Sequence of chain 1.C:
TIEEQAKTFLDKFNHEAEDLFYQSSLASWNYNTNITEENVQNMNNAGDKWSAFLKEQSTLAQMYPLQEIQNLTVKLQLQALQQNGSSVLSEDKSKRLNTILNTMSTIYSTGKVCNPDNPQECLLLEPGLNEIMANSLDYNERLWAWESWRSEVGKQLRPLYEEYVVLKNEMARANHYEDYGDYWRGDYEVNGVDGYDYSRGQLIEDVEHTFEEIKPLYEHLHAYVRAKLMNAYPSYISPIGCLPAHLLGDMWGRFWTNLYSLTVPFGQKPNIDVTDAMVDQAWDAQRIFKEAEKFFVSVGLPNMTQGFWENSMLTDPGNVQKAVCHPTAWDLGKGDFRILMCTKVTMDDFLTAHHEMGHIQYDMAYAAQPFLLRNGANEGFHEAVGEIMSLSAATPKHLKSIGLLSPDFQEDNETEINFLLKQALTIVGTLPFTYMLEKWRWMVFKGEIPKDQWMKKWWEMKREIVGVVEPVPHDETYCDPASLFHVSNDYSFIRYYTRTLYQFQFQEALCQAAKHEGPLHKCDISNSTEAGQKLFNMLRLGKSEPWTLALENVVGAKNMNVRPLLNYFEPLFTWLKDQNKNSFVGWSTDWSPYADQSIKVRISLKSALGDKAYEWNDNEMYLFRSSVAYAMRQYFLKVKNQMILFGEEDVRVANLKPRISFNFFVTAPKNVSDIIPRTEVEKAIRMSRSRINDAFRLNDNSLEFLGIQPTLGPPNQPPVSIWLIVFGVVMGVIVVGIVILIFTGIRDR

This small molecule binds to this protein.
Small molecule (SMILES): CC(=O)N[C@H]1[C@H](O[C@H]2[C@H](O)[C@@H](NC(C)=O)CO[C@@H]2CO)O[C@H](CO)[C@@H](O)[C@@H]1O

Binding-site contacts:
Ligand atom C1 contacts residue ASN71 of chain 1.C at 1.4 Å.
Ligand atom C8 contacts residue ASN71 of chain 1.C at 4.0 Å.
Ligand atom C1 contacts residue THR73 of chain 1.C at 4.3 Å.
Ligand atom O5 contacts residue VAL74 of chain 1.C at 4.3 Å.
Ligand atom C7 contacts residue ASN71 of chain 1.C at 3.7 Å.
Ligand atom O7 contacts residue ASN71 of chain 1.C at 4.4 Å.
Ligand atom C2 contacts residue ASN71 of chain 1.C at 2.4 Å.
Ligand atom N2 contacts residue ASN71 of chain 1.C at 2.8 Å (h-bond).
Ligand atom C4 contacts residue ASN71 of chain 1.C at 4.2 Å.
Ligand atom O6 contacts residue LYS7 of chain 1.C at 3.2 Å.
Ligand atom C1 contacts residue VAL74 of chain 1.C at 4.3 Å (hydrophobic).
Ligand atom C5 contacts residue ASN71 of chain 1.C at 3.6 Å.
Ligand atom C6 contacts residue LYS7 of chain 1.C at 3.6 Å.
Ligand atom C3 contacts residue ASN71 of chain 1.C at 3.8 Å.
Ligand atom O5 contacts residue ASN71 of chain 1.C at 2.3 Å (h-bond).